Sequence of chain 1.C:
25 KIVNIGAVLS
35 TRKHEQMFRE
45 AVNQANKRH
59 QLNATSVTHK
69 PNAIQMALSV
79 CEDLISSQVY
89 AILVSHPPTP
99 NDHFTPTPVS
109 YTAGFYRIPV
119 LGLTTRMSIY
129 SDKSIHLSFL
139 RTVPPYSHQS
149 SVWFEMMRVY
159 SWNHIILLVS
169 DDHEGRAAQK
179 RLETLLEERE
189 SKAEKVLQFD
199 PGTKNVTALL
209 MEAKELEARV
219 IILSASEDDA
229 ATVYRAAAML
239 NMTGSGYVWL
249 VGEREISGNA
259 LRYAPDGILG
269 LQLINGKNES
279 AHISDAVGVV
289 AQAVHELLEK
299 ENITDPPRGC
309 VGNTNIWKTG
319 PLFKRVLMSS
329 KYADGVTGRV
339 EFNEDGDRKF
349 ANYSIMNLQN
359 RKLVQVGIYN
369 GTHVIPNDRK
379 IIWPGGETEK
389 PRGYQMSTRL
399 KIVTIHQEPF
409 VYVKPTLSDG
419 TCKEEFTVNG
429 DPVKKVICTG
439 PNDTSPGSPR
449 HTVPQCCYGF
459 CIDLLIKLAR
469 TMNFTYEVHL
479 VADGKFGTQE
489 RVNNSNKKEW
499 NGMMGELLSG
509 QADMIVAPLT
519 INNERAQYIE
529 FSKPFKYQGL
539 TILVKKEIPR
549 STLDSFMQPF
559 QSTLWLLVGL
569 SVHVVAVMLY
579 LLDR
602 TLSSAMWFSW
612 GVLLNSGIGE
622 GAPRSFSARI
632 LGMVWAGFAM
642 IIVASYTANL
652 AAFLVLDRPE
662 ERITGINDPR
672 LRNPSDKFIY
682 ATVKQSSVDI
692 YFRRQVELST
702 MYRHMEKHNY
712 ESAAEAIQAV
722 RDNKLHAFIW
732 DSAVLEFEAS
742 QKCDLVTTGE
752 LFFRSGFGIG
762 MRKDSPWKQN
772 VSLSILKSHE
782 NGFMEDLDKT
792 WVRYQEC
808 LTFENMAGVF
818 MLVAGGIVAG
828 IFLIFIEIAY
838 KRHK

Binding-site contacts:
Ligand atom N contacts residue THR518 of chain 1.C at 3.2 Å (h-bond).
Ligand atom N contacts residue PHE758 of chain 1.C at 3.9 Å.
Ligand atom C contacts residue SER687 of chain 1.C at 3.7 Å.
Ligand atom C contacts residue PHE484 of chain 1.C at 3.0 Å (hydrophobic).
Ligand atom C contacts residue SER688 of chain 1.C at 3.8 Å.
Ligand atom C contacts residue LEU517 of chain 1.C at 4.4 Å (hydrophobic).
Ligand atom CA contacts residue TRP731 of chain 1.C at 3.6 Å (hydrophobic).
Ligand atom CA contacts residue SER687 of chain 1.C at 3.8 Å.
Ligand atom O contacts residue PHE484 of chain 1.C at 3.0 Å.
Ligand atom C contacts residue THR518 of chain 1.C at 3.9 Å.
Ligand atom O contacts residue SER688 of chain 1.C at 3.1 Å (h-bond).
Ligand atom C contacts residue ARG523 of chain 1.C at 3.8 Å.
Ligand atom C contacts residue PRO516 of chain 1.C at 4.0 Å (hydrophobic).
Ligand atom CA contacts residue PRO516 of chain 1.C at 4.0 Å (hydrophobic).
Ligand atom N contacts residue PHE484 of chain 1.C at 3.9 Å.
Ligand atom CA contacts residue THR518 of chain 1.C at 3.8 Å.
Ligand atom O contacts residue SER687 of chain 1.C at 2.9 Å (h-bond).
Ligand atom CA contacts residue PHE484 of chain 1.C at 3.4 Å (hydrophobic).
Ligand atom CA contacts residue SER688 of chain 1.C at 4.3 Å.
Ligand atom O contacts residue ARG523 of chain 1.C at 3.0 Å (salt-bridge).
Ligand atom N contacts residue PRO516 of chain 1.C at 3.4 Å (h-bond).

The protein below binds the small molecule below.
Small molecule (SMILES): NCC(=O)O